Binding-site contacts:
Ligand atom C10 contacts residue ASP109 of chain 1.H at 3.0 Å.
Ligand atom C12 contacts residue ASP109 of chain 1.H at 3.8 Å.
Ligand atom N2 contacts residue MET108 of chain 1.H at 2.6 Å (h-bond).
Ligand atom C7 contacts residue ILE25 of chain 1.H at 3.7 Å (hydrophobic).
Ligand atom C10 contacts residue MET108 of chain 1.H at 3.7 Å (hydrophobic).
Ligand atom C11 contacts residue TYR107 of chain 1.H at 3.2 Å (hydrophobic).
Ligand atom C5 contacts residue ASN607 of chain 1.G at 3.6 Å.
Ligand atom C17 contacts residue ALA46 of chain 1.H at 3.5 Å (hydrophobic).
Ligand atom C8 contacts residue ARG628 of chain 1.G at 3.5 Å.
Ligand atom N5 contacts residue GLU106 of chain 1.H at 3.7 Å.
Ligand atom C11 contacts residue ASP109 of chain 1.H at 3.7 Å.
Ligand atom C1 contacts residue ARG628 of chain 1.G at 3.8 Å.
Ligand atom C16 contacts residue LEU158 of chain 1.H at 3.6 Å (hydrophobic).
Ligand atom C15 contacts residue LEU158 of chain 1.H at 3.5 Å (hydrophobic).
Ligand atom C5 contacts residue ARG647 of chain 1.G at 3.5 Å.
Ligand atom C4 contacts residue ASN607 of chain 1.G at 3.5 Å.
Ligand atom C10 contacts residue TYR107 of chain 1.H at 3.4 Å (hydrophobic).
Ligand atom C20 contacts residue VAL33 of chain 1.H at 3.6 Å (hydrophobic).
Ligand atom N1 contacts residue ARG628 of chain 1.G at 3.8 Å.
Ligand atom N3 contacts residue LEU158 of chain 1.H at 3.6 Å.
Ligand atom C18 contacts residue PHE105 of chain 1.H at 3.8 Å (hydrophobic).
Ligand atom C23 contacts residue GLU27 of chain 1.H at 3.7 Å.
Ligand atom C12 contacts residue MET108 of chain 1.H at 3.3 Å (hydrophobic).
Ligand atom C3 contacts residue ILE609 of chain 1.G at 3.6 Å (hydrophobic).
Ligand atom C1 contacts residue ARG647 of chain 1.G at 3.7 Å.
Ligand atom C19 contacts residue LEU158 of chain 1.H at 3.8 Å (hydrophobic).
Ligand atom N1 contacts residue ILE25 of chain 1.H at 3.3 Å (h-bond).
Ligand atom C17 contacts residue GLU106 of chain 1.H at 3.1 Å.
Ligand atom C20 contacts residue ALA46 of chain 1.H at 3.7 Å (hydrophobic).
Ligand atom C7 contacts residue ARG628 of chain 1.G at 3.5 Å.
Ligand atom N6 contacts residue LEU158 of chain 1.H at 3.6 Å.
Ligand atom N6 contacts residue ALA46 of chain 1.H at 3.7 Å.
Ligand atom C12 contacts residue ASP111 of chain 1.H at 3.7 Å.
Ligand atom C9 contacts residue ASP109 of chain 1.H at 3.6 Å.
Ligand atom C12 contacts residue HIS110 of chain 1.H at 3.5 Å.
Ligand atom C20 contacts residue PHE105 of chain 1.H at 3.6 Å (hydrophobic).
Ligand atom O1 contacts residue GLY26 of chain 1.H at 3.5 Å.
Ligand atom C20 contacts residue LYS48 of chain 1.H at 3.6 Å.
Ligand atom N5 contacts residue MET108 of chain 1.H at 3.2 Å (h-bond).
Ligand atom N5 contacts residue LEU158 of chain 1.H at 3.8 Å.

Sequence of chain 1.G:
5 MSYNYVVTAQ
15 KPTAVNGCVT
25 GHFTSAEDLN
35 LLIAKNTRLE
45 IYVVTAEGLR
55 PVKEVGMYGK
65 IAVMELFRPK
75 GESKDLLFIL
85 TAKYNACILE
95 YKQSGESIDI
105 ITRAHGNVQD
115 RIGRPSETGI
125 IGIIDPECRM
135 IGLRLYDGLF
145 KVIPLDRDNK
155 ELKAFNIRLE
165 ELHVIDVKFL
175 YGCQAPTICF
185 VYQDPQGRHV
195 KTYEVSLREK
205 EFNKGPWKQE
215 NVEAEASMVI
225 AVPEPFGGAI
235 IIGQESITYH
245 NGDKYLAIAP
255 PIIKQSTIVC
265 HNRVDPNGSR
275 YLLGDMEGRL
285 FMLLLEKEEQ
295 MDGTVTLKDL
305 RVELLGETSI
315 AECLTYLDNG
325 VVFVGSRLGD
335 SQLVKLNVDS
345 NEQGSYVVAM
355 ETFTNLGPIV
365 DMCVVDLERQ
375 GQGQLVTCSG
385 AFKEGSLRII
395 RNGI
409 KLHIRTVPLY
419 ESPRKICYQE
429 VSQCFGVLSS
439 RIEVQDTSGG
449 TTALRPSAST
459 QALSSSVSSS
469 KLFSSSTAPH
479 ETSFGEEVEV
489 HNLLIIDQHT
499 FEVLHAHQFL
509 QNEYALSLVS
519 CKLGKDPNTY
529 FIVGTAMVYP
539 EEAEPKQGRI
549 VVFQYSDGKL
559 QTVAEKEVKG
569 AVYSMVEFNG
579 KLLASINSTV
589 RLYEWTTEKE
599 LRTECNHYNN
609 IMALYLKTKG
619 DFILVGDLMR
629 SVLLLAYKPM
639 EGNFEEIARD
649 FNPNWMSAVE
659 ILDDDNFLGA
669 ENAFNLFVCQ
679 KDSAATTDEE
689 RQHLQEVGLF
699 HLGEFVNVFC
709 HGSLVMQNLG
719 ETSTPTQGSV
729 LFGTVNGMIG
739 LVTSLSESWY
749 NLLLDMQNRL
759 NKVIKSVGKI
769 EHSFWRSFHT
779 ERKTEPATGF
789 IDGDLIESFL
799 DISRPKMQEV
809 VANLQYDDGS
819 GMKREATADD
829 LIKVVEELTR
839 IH

The protein below binds the small molecule below.
Small molecule (SMILES): CC(C)n1cnc2c(NCc3ccc(-c4ccccn4)cc3)nc(N3CCOCC3)nc21

Sequence of chain 1.H:
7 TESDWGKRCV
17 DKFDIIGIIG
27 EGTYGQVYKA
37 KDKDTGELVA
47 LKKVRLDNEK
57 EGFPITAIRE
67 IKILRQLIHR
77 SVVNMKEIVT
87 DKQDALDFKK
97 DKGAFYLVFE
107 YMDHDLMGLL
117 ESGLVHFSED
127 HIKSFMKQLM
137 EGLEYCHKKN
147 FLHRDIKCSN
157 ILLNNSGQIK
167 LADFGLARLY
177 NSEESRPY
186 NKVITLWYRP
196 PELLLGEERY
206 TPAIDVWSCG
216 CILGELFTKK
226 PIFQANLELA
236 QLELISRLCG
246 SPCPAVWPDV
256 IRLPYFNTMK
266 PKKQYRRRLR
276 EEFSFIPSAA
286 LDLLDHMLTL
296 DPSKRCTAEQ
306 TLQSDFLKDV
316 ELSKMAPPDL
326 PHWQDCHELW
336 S